Sequence of chain 1.C:
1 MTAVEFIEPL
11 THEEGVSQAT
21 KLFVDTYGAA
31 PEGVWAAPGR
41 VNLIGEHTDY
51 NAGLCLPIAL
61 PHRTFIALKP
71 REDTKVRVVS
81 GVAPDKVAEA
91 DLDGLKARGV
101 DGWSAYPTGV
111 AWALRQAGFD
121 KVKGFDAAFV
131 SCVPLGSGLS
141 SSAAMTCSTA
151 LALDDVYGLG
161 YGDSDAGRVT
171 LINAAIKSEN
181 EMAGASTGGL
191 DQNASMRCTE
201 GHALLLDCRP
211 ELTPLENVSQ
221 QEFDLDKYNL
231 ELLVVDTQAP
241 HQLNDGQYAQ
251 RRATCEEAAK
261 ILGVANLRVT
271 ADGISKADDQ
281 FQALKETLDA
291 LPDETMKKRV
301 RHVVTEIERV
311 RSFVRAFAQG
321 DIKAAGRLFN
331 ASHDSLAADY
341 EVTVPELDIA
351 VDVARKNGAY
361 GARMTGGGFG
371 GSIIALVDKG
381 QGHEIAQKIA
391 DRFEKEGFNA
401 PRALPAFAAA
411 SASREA

Binding-site contacts:
Ligand atom O4 contacts residue ASP49 of chain 1.C at 2.6 Å (salt-bridge).
Ligand atom O5 contacts residue GLY367 of chain 1.C at 3.4 Å.
Ligand atom O6 contacts residue GLU46 of chain 1.C at 2.5 Å (salt-bridge).
Ligand atom C6 contacts residue GLY367 of chain 1.C at 4.0 Å.
Ligand atom O1 contacts residue GLY367 of chain 1.C at 3.7 Å.
Ligand atom O2 contacts residue THR187 of chain 1.C at 3.4 Å (h-bond).
Ligand atom C2 contacts residue TYR248 of chain 1.C at 3.5 Å (hydrophobic).
Ligand atom O1 contacts residue ASP191 of chain 1.C at 3.4 Å (salt-bridge).
Ligand atom O6 contacts residue ASN42 of chain 1.C at 4.2 Å.
Ligand atom C3 contacts residue ASP49 of chain 1.C at 3.3 Å.
Ligand atom O4 contacts residue TYR50 of chain 1.C at 3.7 Å.
Ligand atom O2 contacts residue ASP191 of chain 1.C at 3.0 Å (salt-bridge).
Ligand atom O6 contacts residue LEU190 of chain 1.C at 3.9 Å.
Ligand atom O6 contacts residue HIS47 of chain 1.C at 2.9 Å (h-bond).
Ligand atom O5 contacts residue GLY366 of chain 1.C at 4.1 Å.
Ligand atom C2 contacts residue ASP191 of chain 1.C at 3.8 Å.
Ligand atom O3 contacts residue ASP49 of chain 1.C at 2.5 Å (salt-bridge).
Ligand atom C6 contacts residue GLY366 of chain 1.C at 3.8 Å.
Ligand atom O3 contacts residue TYR248 of chain 1.C at 3.4 Å (h-bond).
Ligand atom C6 contacts residue HIS47 of chain 1.C at 3.6 Å.
Ligand atom C3 contacts residue GLY188 of chain 1.C at 4.2 Å.
Ligand atom C5 contacts residue LEU190 of chain 1.C at 3.8 Å (hydrophobic).
Ligand atom O5 contacts residue TYR248 of chain 1.C at 3.5 Å.
Ligand atom C4 contacts residue TYR248 of chain 1.C at 3.8 Å (hydrophobic).
Ligand atom O4 contacts residue TYR248 of chain 1.C at 2.8 Å (h-bond).
Ligand atom C3 contacts residue TYR248 of chain 1.C at 3.7 Å (hydrophobic).
Ligand atom C3 contacts residue LEU190 of chain 1.C at 4.0 Å (hydrophobic).
Ligand atom C1 contacts residue GLY367 of chain 1.C at 4.0 Å.
Ligand atom C3 contacts residue ASP191 of chain 1.C at 3.8 Å.
Ligand atom C5 contacts residue GLY367 of chain 1.C at 4.2 Å.
Ligand atom C4 contacts residue ASP49 of chain 1.C at 3.2 Å.
Ligand atom O3 contacts residue LEU190 of chain 1.C at 4.0 Å.
Ligand atom O3 contacts residue GLY189 of chain 1.C at 3.6 Å.
Ligand atom O3 contacts residue GLY188 of chain 1.C at 2.8 Å (h-bond).
Ligand atom C1 contacts residue TYR248 of chain 1.C at 3.8 Å (hydrophobic).
Ligand atom C4 contacts residue LEU190 of chain 1.C at 3.9 Å (hydrophobic).
Ligand atom C5 contacts residue GLU46 of chain 1.C at 4.0 Å.
Ligand atom O1 contacts residue ARG40 of chain 1.C at 3.3 Å (salt-bridge).
Ligand atom C6 contacts residue GLU46 of chain 1.C at 3.2 Å.
Ligand atom O3 contacts residue THR187 of chain 1.C at 3.8 Å.

The protein below binds the small molecule below.
Small molecule (SMILES): OC[C@H]1O[C@H](O)[C@H](O)[C@@H](O)[C@H]1O